Sequence of chain 1.B:
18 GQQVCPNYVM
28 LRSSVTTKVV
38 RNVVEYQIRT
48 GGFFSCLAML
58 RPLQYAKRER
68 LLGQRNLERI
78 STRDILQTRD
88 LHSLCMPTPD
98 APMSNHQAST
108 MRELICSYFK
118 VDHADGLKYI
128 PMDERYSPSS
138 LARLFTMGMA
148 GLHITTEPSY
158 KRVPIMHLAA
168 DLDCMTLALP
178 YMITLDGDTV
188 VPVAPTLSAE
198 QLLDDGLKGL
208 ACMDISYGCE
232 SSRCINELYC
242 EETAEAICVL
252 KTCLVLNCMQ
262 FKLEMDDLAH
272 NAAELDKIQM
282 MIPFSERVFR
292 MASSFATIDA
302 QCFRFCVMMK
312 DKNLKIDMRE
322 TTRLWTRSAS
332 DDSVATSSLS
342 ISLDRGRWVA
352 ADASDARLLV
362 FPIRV

Binding-site contacts:
Ligand atom C9 contacts residue SER114 of chain 1.B at 4.3 Å.
Ligand atom C7 contacts residue SER114 of chain 1.B at 3.9 Å.
Ligand atom C20 contacts residue ALA245 of chain 1.B at 4.0 Å (hydrophobic).
Ligand atom C20 contacts residue GLU246 of chain 1.B at 3.7 Å.
Ligand atom C24 contacts residue GLU242 of chain 1.B at 3.2 Å.
Ligand atom C2 contacts residue GLU110 of chain 1.B at 3.6 Å.
Ligand atom C11 contacts residue LEU204 of chain 1.B at 4.1 Å (hydrophobic).
Ligand atom O5 contacts residue GLU242 of chain 1.B at 3.1 Å (salt-bridge).
Ligand atom N contacts residue ALA245 of chain 1.B at 3.3 Å.
Ligand atom O5 contacts residue TYR240 of chain 1.B at 3.2 Å (h-bond).
Ligand atom C contacts residue GLU110 of chain 1.B at 3.7 Å.
Ligand atom O4 contacts residue GLU242 of chain 1.B at 3.7 Å.
Ligand atom C22 contacts residue ALA245 of chain 1.B at 3.9 Å (hydrophobic).
Ligand atom C23 contacts residue LEU111 of chain 1.B at 3.9 Å (hydrophobic).
Ligand atom C9 contacts residue LEU111 of chain 1.B at 4.2 Å (hydrophobic).
Ligand atom C6 contacts residue LEU111 of chain 1.B at 3.6 Å (hydrophobic).
Ligand atom C4 contacts residue GLY203 of chain 1.B at 4.1 Å.
Ligand atom C6 contacts residue LEU204 of chain 1.B at 3.6 Å (hydrophobic).
Ligand atom CA contacts residue GLU242 of chain 1.B at 3.6 Å.
Ligand atom C21 contacts residue ALA245 of chain 1.B at 4.2 Å (hydrophobic).
Ligand atom C15 contacts residue SER114 of chain 1.B at 3.8 Å.
Ligand atom N contacts residue GLU242 of chain 1.B at 3.8 Å.
Ligand atom C6 contacts residue THR107 of chain 1.B at 4.0 Å.
Ligand atom O1 contacts residue SER114 of chain 1.B at 4.1 Å.
Ligand atom C24 contacts residue TYR240 of chain 1.B at 3.6 Å (hydrophobic).
Ligand atom C4 contacts residue GLU110 of chain 1.B at 4.0 Å.
Ligand atom C5 contacts residue GLY203 of chain 1.B at 4.1 Å.
Ligand atom C15 contacts residue GLU246 of chain 1.B at 4.3 Å.
Ligand atom C4 contacts residue LEU204 of chain 1.B at 4.1 Å (hydrophobic).
Ligand atom O2 contacts residue GLU242 of chain 1.B at 3.6 Å (salt-bridge).
Ligand atom C7 contacts residue GLU110 of chain 1.B at 3.9 Å.
Ligand atom C1 contacts residue GLU110 of chain 1.B at 3.9 Å.
Ligand atom C11 contacts residue GLY203 of chain 1.B at 4.0 Å.
Ligand atom O5 contacts residue ALA245 of chain 1.B at 3.8 Å.
Ligand atom C18 contacts residue GLU246 of chain 1.B at 4.1 Å.
Ligand atom C22 contacts residue GLU242 of chain 1.B at 4.1 Å.
Ligand atom C8 contacts residue SER114 of chain 1.B at 3.5 Å.
Ligand atom O4 contacts residue TYR240 of chain 1.B at 4.1 Å.
Ligand atom C16 contacts residue GLU246 of chain 1.B at 4.0 Å.
Ligand atom C3 contacts residue GLU110 of chain 1.B at 4.3 Å.

The protein below binds the small molecule below.
Small molecule (SMILES): C[C@H](CCC(=O)NCC(=O)O)[C@H]1CC[C@H]2[C@@H]3[C@H](O)C[C@@H]4C[C@H](O)CC[C@]4(C)[C@H]3C[C@H](O)[C@]12C